Sequence of chain 1.E:
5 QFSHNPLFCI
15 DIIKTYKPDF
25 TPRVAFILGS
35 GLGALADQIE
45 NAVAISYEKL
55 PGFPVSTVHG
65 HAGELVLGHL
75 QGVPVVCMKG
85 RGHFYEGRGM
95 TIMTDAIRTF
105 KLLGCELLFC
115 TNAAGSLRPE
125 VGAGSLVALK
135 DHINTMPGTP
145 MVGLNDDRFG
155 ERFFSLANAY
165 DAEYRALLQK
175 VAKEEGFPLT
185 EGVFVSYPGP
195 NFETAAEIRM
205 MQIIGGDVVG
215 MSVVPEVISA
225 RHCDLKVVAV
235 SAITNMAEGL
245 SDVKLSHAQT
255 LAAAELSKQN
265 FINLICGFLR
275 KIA

This small molecule binds to this protein.
Small molecule (SMILES): O=c1[nH]c(=O)c2nc[nH]c2[nH]1

Binding-site contacts:
Ligand atom N7 contacts residue ASN239 of chain 1.E at 2.9 Å (h-bond).
Ligand atom N3 contacts residue VAL213 of chain 1.E at 3.9 Å.
Ligand atom N1 contacts residue GLU197 of chain 1.E at 2.8 Å (salt-bridge).
Ligand atom O2 contacts residue GLU197 of chain 1.E at 2.5 Å (salt-bridge).
Ligand atom C5 contacts residue ASN239 of chain 1.E at 4.1 Å.
Ligand atom C8 contacts residue THR238 of chain 1.E at 3.2 Å.
Ligand atom N3 contacts residue MET215 of chain 1.E at 4.0 Å.
Ligand atom O2 contacts residue GLY214 of chain 1.E at 3.4 Å.
Ligand atom C5 contacts residue PHE196 of chain 1.E at 4.0 Å (hydrophobic).
Ligand atom C6 contacts residue PHE196 of chain 1.E at 3.8 Å (hydrophobic).
Ligand atom N1 contacts residue VAL213 of chain 1.E at 4.2 Å.
Ligand atom C8 contacts residue THR254 of chain 1.E at 3.8 Å.
Ligand atom N9 contacts residue ALA118 of chain 1.E at 3.6 Å.
Ligand atom C2 contacts residue GLY214 of chain 1.E at 3.7 Å.
Ligand atom O6 contacts residue LEU249 of chain 1.E at 3.4 Å.
Ligand atom N7 contacts residue ALA118 of chain 1.E at 3.8 Å.
Ligand atom C2 contacts residue GLU197 of chain 1.E at 3.2 Å.
Ligand atom C8 contacts residue ASN239 of chain 1.E at 3.5 Å.
Ligand atom C2 contacts residue MET215 of chain 1.E at 4.2 Å (hydrophobic).
Ligand atom C8 contacts residue GLY119 of chain 1.E at 4.0 Å.
Ligand atom O2 contacts residue VAL213 of chain 1.E at 3.8 Å.
Ligand atom O6 contacts residue GLU197 of chain 1.E at 3.4 Å (salt-bridge).
Ligand atom N9 contacts residue ALA117 of chain 1.E at 3.4 Å (h-bond).
Ligand atom N1 contacts residue PHE196 of chain 1.E at 3.8 Å.
Ligand atom C8 contacts residue ALA118 of chain 1.E at 3.6 Å (hydrophobic).
Ligand atom N9 contacts residue GLY119 of chain 1.E at 4.1 Å.
Ligand atom C5 contacts residue GLY119 of chain 1.E at 3.8 Å.
Ligand atom O6 contacts residue PHE196 of chain 1.E at 4.0 Å.
Ligand atom N7 contacts residue THR238 of chain 1.E at 3.6 Å (h-bond).
Ligand atom O6 contacts residue ASN239 of chain 1.E at 3.6 Å.
Ligand atom C4 contacts residue GLY119 of chain 1.E at 4.0 Å.
Ligand atom C8 contacts residue ALA117 of chain 1.E at 4.2 Å (hydrophobic).
Ligand atom C4 contacts residue ALA118 of chain 1.E at 4.1 Å (hydrophobic).
Ligand atom C5 contacts residue ALA118 of chain 1.E at 4.1 Å (hydrophobic).
Ligand atom C4 contacts residue VAL213 of chain 1.E at 4.2 Å (hydrophobic).
Ligand atom C2 contacts residue VAL213 of chain 1.E at 3.9 Å (hydrophobic).
Ligand atom C6 contacts residue GLU197 of chain 1.E at 3.6 Å.
Ligand atom N3 contacts residue GLY214 of chain 1.E at 3.5 Å.
Ligand atom N7 contacts residue GLY119 of chain 1.E at 3.8 Å.
Ligand atom O2 contacts residue MET215 of chain 1.E at 3.4 Å.